Binding-site contacts:
Ligand atom O2P contacts residue LYS257 of chain 1.A at 2.7 Å (salt-bridge).
Ligand atom O3P contacts residue ARG129 of chain 1.A at 3.0 Å (salt-bridge).
Ligand atom C8 contacts residue MET255 of chain 1.A at 3.2 Å (hydrophobic).
Ligand atom N6 contacts residue SER227 of chain 1.A at 3.6 Å.
Ligand atom O1P contacts residue ARG256 of chain 1.A at 2.8 Å (salt-bridge).
Ligand atom O5P contacts residue GLY49 of chain 1.A at 3.1 Å (h-bond).
Ligand atom O5P contacts residue LYS47 of chain 1.A at 3.4 Å (salt-bridge).
Ligand atom N3 contacts residue GLY258 of chain 1.A at 3.5 Å.
Ligand atom O6P contacts residue THR51 of chain 1.A at 2.6 Å (h-bond).
Ligand atom N6 contacts residue PHE228 of chain 1.A at 3.5 Å (h-bond).
Ligand atom O5' contacts residue GLY49 of chain 1.A at 3.3 Å (h-bond).
Ligand atom P1 contacts residue SER137 of chain 1.A at 3.6 Å.
Ligand atom O5' contacts residue LYS47 of chain 1.A at 3.5 Å.
Ligand atom N6 contacts residue MET231 of chain 1.A at 3.4 Å (h-bond).
Ligand atom O5P contacts residue SER48 of chain 1.A at 3.2 Å (h-bond).
Ligand atom C2 contacts residue TYR192 of chain 1.A at 3.4 Å (hydrophobic).
Ligand atom C6 contacts residue TRP52 of chain 1.A at 3.4 Å (hydrophobic).
Ligand atom C2 contacts residue TRP52 of chain 1.A at 3.5 Å (hydrophobic).
Ligand atom O3' contacts residue ARG129 of chain 1.A at 3.1 Å (salt-bridge).
Ligand atom O6P contacts residue THR50 of chain 1.A at 3.3 Å (h-bond).
Ligand atom C2 contacts residue GLY258 of chain 1.A at 3.6 Å.
Ligand atom N6 contacts residue THR226 of chain 1.A at 2.7 Å (h-bond).
Ligand atom N6 contacts residue TRP52 of chain 1.A at 3.2 Å.
Ligand atom O4P contacts residue PHE254 of chain 1.A at 3.4 Å.
Ligand atom P1 contacts residue ARG256 of chain 1.A at 3.7 Å.
Ligand atom O2P contacts residue GLY258 of chain 1.A at 2.8 Å (h-bond).
Ligand atom N1 contacts residue TRP52 of chain 1.A at 3.4 Å.
Ligand atom O2P contacts residue ARG256 of chain 1.A at 3.4 Å.
Ligand atom O4P contacts residue LYS47 of chain 1.A at 2.8 Å (salt-bridge).
Ligand atom O3' contacts residue SER137 of chain 1.A at 3.5 Å (h-bond).
Ligand atom P2 contacts residue THR50 of chain 1.A at 3.5 Å.
Ligand atom O2' contacts residue PHE228 of chain 1.A at 3.5 Å.
Ligand atom N3 contacts residue TYR192 of chain 1.A at 2.8 Å (h-bond).
Ligand atom N1 contacts residue PHE228 of chain 1.A at 3.6 Å.
Ligand atom O2' contacts residue ARG256 of chain 1.A at 3.4 Å (salt-bridge).
Ligand atom O3P contacts residue ARG256 of chain 1.A at 3.0 Å (salt-bridge).
Ligand atom O2' contacts residue GLY258 of chain 1.A at 3.6 Å (h-bond).
Ligand atom N7 contacts residue MET255 of chain 1.A at 3.3 Å (h-bond).
Ligand atom O1P contacts residue SER137 of chain 1.A at 2.8 Å (h-bond).
Ligand atom O5P contacts residue THR50 of chain 1.A at 2.5 Å (h-bond).

Sequence of chain 1.A:
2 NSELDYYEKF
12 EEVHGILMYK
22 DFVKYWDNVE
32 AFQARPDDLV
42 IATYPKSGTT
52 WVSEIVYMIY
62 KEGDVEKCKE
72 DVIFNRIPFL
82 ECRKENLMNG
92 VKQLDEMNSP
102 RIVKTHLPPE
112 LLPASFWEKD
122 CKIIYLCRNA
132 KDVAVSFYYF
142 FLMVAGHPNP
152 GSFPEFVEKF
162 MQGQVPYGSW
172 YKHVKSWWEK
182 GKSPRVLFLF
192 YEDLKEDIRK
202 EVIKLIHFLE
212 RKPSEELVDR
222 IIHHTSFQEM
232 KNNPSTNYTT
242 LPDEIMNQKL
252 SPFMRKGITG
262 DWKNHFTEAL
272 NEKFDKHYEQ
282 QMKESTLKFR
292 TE

A small-molecule ligand and the protein it binds are described below.
Small molecule (SMILES): Nc1ncnc2c1ncn2[C@@H]1O[C@H](COP(=O)(O)O)[C@@H](OP(=O)(O)O)[C@H]1O